Binding-site contacts:
Ligand atom C27 contacts residue ASP107 of chain 1.H at 3.5 Å.
Ligand atom C5 contacts residue CYS104 of chain 1.H at 3.4 Å (hydrophobic).
Ligand atom O1 contacts residue TYR101 of chain 1.H at 2.9 Å (h-bond).
Ligand atom C8 contacts residue GLY25 of chain 1.H at 3.7 Å.
Ligand atom C4 contacts residue CYS104 of chain 1.H at 2.9 Å (hydrophobic).
Ligand atom C4 contacts residue GLU148 of chain 1.H at 3.6 Å.
Ligand atom N1 contacts residue CYS104 of chain 1.H at 3.8 Å.
Ligand atom N5 contacts residue MET81 of chain 1.H at 3.3 Å.
Ligand atom C9 contacts residue LEU24 of chain 1.H at 3.7 Å (hydrophobic).
Ligand atom O2 contacts residue ASP107 of chain 1.H at 3.8 Å.
Ligand atom N5 contacts residue MET98 of chain 1.H at 3.4 Å.
Ligand atom C19 contacts residue GLY102 of chain 1.H at 3.6 Å.
Ligand atom N1 contacts residue ASP107 of chain 1.H at 2.5 Å (salt-bridge).
Ligand atom C20 contacts residue TYR101 of chain 1.H at 3.5 Å (hydrophobic).
Ligand atom C1 contacts residue ASP107 of chain 1.H at 3.3 Å.
Ligand atom C18 contacts residue LEU151 of chain 1.H at 3.5 Å (hydrophobic).
Ligand atom C12 contacts residue LEU151 of chain 1.H at 3.8 Å (hydrophobic).
Ligand atom C26 contacts residue LEU151 of chain 1.H at 3.6 Å (hydrophobic).
Ligand atom C22 contacts residue PRO103 of chain 1.H at 3.7 Å (hydrophobic).
Ligand atom C19 contacts residue TYR101 of chain 1.H at 3.5 Å (hydrophobic).
Ligand atom C11 contacts residue GLY102 of chain 1.H at 3.5 Å.
Ligand atom O2 contacts residue CYS104 of chain 1.H at 2.5 Å (h-bond).
Ligand atom C14 contacts residue PRO99 of chain 1.H at 3.8 Å (hydrophobic).
Ligand atom C23 contacts residue PRO103 of chain 1.H at 3.8 Å (hydrophobic).
Ligand atom N6 contacts residue GLY102 of chain 1.H at 3.5 Å (h-bond).
Ligand atom C18 contacts residue VAL32 of chain 1.H at 3.7 Å (hydrophobic).
Ligand atom C3 contacts residue CYS104 of chain 1.H at 1.8 Å (hydrophobic).
Ligand atom C15 contacts residue MET98 of chain 1.H at 3.5 Å (hydrophobic).
Ligand atom C24 contacts residue LEU24 of chain 1.H at 3.5 Å (hydrophobic).
Ligand atom N2 contacts residue LEU151 of chain 1.H at 3.5 Å.
Ligand atom C13 contacts residue LEU151 of chain 1.H at 3.5 Å (hydrophobic).
Ligand atom N6 contacts residue TYR101 of chain 1.H at 3.0 Å (h-bond).
Ligand atom C2 contacts residue CYS104 of chain 1.H at 2.9 Å (hydrophobic).
Ligand atom C3 contacts residue ASP107 of chain 1.H at 3.0 Å.
Ligand atom C25 contacts residue GLY102 of chain 1.H at 3.8 Å.
Ligand atom O2 contacts residue PRO103 of chain 1.H at 3.3 Å.
Ligand atom C2 contacts residue ASP107 of chain 1.H at 3.0 Å.
Ligand atom C15 contacts residue MET81 of chain 1.H at 3.9 Å (hydrophobic).
Ligand atom C20 contacts residue GLY102 of chain 1.H at 3.8 Å.
Ligand atom N3 contacts residue GLY102 of chain 1.H at 3.7 Å.

Sequence of chain 1.H:
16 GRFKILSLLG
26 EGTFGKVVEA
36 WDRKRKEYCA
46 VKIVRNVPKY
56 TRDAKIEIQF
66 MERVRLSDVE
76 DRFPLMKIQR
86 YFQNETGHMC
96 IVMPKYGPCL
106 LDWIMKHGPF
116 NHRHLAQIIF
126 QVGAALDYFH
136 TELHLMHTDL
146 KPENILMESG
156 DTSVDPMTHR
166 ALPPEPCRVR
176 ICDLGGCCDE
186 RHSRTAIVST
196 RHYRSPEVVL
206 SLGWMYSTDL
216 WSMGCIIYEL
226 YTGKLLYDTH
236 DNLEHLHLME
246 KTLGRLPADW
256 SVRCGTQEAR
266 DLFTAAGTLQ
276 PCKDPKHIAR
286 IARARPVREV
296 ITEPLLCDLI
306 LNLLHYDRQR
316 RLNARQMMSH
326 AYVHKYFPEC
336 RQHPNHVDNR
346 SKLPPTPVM

The small molecule below binds the protein below.
Small molecule (SMILES): Cc1cc(C(=O)Nc2nc3cccc(C)c3n2[C@@H]2CCCCN(C(=O)C=CCN(C)C)C2)ccn1